Binding-site contacts:
Ligand atom O3A contacts residue LYS560 of chain 1.A at 3.3 Å (salt-bridge).
Ligand atom PB contacts residue ALA415 of chain 1.A at 3.8 Å.
Ligand atom O1B contacts residue ALA415 of chain 1.A at 3.6 Å.
Ligand atom O2B contacts residue ASP623 of chain 1.A at 3.3 Å (salt-bridge).
Ligand atom O2A contacts residue CA1 of chain 1.E at 2.4 Å.
Ligand atom O1A contacts residue LYS560 of chain 1.A at 3.3 Å (salt-bridge).
Ligand atom C2' contacts residue TYR416 of chain 1.A at 3.6 Å (hydrophobic).
Ligand atom O1B contacts residue SER414 of chain 1.A at 3.4 Å.
Ligand atom C2' contacts residue ASN564 of chain 1.A at 3.6 Å.
Ligand atom PA contacts residue CA1 of chain 1.E at 3.6 Å.
Ligand atom O1G contacts residue ASP411 of chain 1.A at 3.1 Å (salt-bridge).
Ligand atom O3' contacts residue ALA415 of chain 1.A at 3.5 Å (h-bond).
Ligand atom O3A contacts residue CA1 of chain 1.E at 3.8 Å.
Ligand atom O3' contacts residue TYR416 of chain 1.A at 2.9 Å (h-bond).
Ligand atom O1G contacts residue CA1 of chain 1.E at 2.3 Å.
Ligand atom O2G contacts residue SER414 of chain 1.A at 2.8 Å (h-bond).
Ligand atom O1B contacts residue ASN564 of chain 1.A at 3.2 Å (h-bond).
Ligand atom O2G contacts residue ARG482 of chain 1.A at 2.9 Å (salt-bridge).
Ligand atom O3B contacts residue SER414 of chain 1.A at 3.6 Å (h-bond).
Ligand atom PG contacts residue ARG482 of chain 1.A at 3.6 Å.
Ligand atom O3G contacts residue LYS560 of chain 1.A at 3.1 Å (salt-bridge).
Ligand atom PB contacts residue CA1 of chain 1.E at 3.4 Å.
Ligand atom C5' contacts residue ASP623 of chain 1.A at 3.5 Å.
Ligand atom PB contacts residue SER414 of chain 1.A at 3.6 Å.
Ligand atom O2A contacts residue CA1 of chain 1.F at 2.6 Å.
Ligand atom O2B contacts residue SER414 of chain 1.A at 3.3 Å (h-bond).
Ligand atom O3B contacts residue ARG482 of chain 1.A at 3.7 Å.
Ligand atom PG contacts residue SER414 of chain 1.A at 3.8 Å.
Ligand atom O2G contacts residue THR413 of chain 1.A at 3.6 Å.
Ligand atom O2A contacts residue ASP623 of chain 1.A at 3.2 Å (salt-bridge).
Ligand atom O2A contacts residue ASP411 of chain 1.A at 3.8 Å.
Ligand atom PG contacts residue CA1 of chain 1.E at 3.6 Å.
Ligand atom O3B contacts residue LYS560 of chain 1.A at 3.6 Å (salt-bridge).
Ligand atom O3' contacts residue ASN564 of chain 1.A at 3.3 Å (h-bond).
Ligand atom O2B contacts residue LEU412 of chain 1.A at 3.1 Å (h-bond).
Ligand atom O3G contacts residue ARG482 of chain 1.A at 2.7 Å (salt-bridge).
Ligand atom O2B contacts residue ALA415 of chain 1.A at 2.9 Å (h-bond).
Ligand atom O2B contacts residue CA1 of chain 1.E at 2.3 Å.
Ligand atom C3' contacts residue ASN564 of chain 1.A at 3.6 Å.
Ligand atom O1G contacts residue LEU412 of chain 1.A at 3.4 Å (h-bond).

Sequence of chain 1.A:
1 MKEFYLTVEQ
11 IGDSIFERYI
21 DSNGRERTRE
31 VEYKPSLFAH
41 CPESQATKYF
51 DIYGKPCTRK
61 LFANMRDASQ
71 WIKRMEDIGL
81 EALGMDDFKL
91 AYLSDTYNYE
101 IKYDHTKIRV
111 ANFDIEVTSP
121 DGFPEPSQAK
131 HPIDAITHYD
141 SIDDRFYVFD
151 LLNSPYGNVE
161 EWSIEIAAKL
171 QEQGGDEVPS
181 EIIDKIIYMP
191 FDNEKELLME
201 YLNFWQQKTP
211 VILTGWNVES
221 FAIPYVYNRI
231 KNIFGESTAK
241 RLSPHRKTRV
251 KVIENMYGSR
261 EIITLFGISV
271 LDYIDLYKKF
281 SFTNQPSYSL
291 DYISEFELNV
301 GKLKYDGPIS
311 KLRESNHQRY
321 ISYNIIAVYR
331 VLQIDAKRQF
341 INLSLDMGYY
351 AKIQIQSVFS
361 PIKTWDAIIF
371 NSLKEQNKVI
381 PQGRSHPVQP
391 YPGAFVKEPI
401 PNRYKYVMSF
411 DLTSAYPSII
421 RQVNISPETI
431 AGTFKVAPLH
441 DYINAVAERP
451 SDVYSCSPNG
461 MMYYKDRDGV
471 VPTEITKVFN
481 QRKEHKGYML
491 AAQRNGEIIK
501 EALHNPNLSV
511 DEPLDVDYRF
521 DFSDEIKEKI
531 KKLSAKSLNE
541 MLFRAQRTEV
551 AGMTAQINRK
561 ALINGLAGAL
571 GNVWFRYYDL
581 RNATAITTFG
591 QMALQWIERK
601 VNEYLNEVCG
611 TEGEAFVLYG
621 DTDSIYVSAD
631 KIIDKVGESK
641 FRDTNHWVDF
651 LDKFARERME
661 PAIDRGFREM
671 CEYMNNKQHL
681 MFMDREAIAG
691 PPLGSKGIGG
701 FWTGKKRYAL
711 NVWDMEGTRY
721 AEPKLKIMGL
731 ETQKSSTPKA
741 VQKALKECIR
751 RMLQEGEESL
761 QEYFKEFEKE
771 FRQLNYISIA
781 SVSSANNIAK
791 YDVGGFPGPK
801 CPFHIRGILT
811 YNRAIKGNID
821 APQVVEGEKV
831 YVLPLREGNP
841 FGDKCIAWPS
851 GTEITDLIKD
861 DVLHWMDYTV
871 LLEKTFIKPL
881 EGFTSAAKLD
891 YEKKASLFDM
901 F

A protein and the small-molecule ligand that binds it are described below.
Small molecule (SMILES): Nc1ncnc2c1ncn2[C@H]1C[C@H](O)[C@@H](CO[P](=O)(O)O[P](=O)(O)OP(=O)(O)O)O1